A protein and the small-molecule ligand that binds it are described below.
Small molecule (SMILES): Nc1ncccc1CO

Binding-site contacts:
Ligand atom C2 contacts residue ASN210 of chain 1.B at 3.6 Å.
Ligand atom C5 contacts residue GLU214 of chain 1.B at 3.9 Å.
Ligand atom N contacts residue LYS129 of chain 1.B at 3.5 Å.
Ligand atom N contacts residue VAL125 of chain 1.B at 3.6 Å.
Ligand atom C3 contacts residue GLU214 of chain 1.B at 3.8 Å.
Ligand atom C3 contacts residue LYS129 of chain 1.B at 3.2 Å.
Ligand atom C4 contacts residue LYS129 of chain 1.B at 3.8 Å.
Ligand atom O contacts residue LYS129 of chain 1.B at 3.5 Å.
Ligand atom C4 contacts residue ILE130 of chain 1.B at 3.8 Å (hydrophobic).
Ligand atom N1 contacts residue GLN126 of chain 1.B at 4.1 Å.
Ligand atom C3 contacts residue ASN210 of chain 1.B at 4.0 Å.
Ligand atom C contacts residue PHE217 of chain 1.B at 4.0 Å (hydrophobic).
Ligand atom C contacts residue LYS129 of chain 1.B at 3.8 Å.
Ligand atom C3 contacts residue GLY213 of chain 1.B at 3.7 Å.
Ligand atom C1 contacts residue GLU214 of chain 1.B at 3.7 Å.
Ligand atom N contacts residue GLN126 of chain 1.B at 3.1 Å (h-bond).
Ligand atom C4 contacts residue VAL125 of chain 1.B at 3.8 Å (hydrophobic).
Ligand atom C4 contacts residue GLN126 of chain 1.B at 3.7 Å.
Ligand atom C contacts residue GLU214 of chain 1.B at 4.0 Å.
Ligand atom C3 contacts residue GLN126 of chain 1.B at 4.0 Å.
Ligand atom C5 contacts residue ASN210 of chain 1.B at 2.7 Å.
Ligand atom N contacts residue PHE124 of chain 1.B at 3.8 Å.
Ligand atom N1 contacts residue LYS129 of chain 1.B at 3.5 Å.
Ligand atom C2 contacts residue LYS129 of chain 1.B at 3.3 Å.
Ligand atom C3 contacts residue PHE124 of chain 1.B at 3.9 Å (hydrophobic).
Ligand atom C4 contacts residue PHE217 of chain 1.B at 4.0 Å (hydrophobic).
Ligand atom C2 contacts residue GLY213 of chain 1.B at 3.9 Å.
Ligand atom C5 contacts residue LYS129 of chain 1.B at 3.9 Å.
Ligand atom C contacts residue ILE130 of chain 1.B at 3.9 Å (hydrophobic).
Ligand atom C2 contacts residue GLU214 of chain 1.B at 3.5 Å.
Ligand atom C1 contacts residue GLY213 of chain 1.B at 4.1 Å.
Ligand atom C contacts residue ILE133 of chain 1.B at 3.3 Å (hydrophobic).
Ligand atom C4 contacts residue GLY213 of chain 1.B at 3.9 Å.
Ligand atom N1 contacts residue ASN210 of chain 1.B at 3.7 Å.
Ligand atom N1 contacts residue GLY213 of chain 1.B at 3.6 Å.
Ligand atom N contacts residue GLY213 of chain 1.B at 3.8 Å.
Ligand atom C1 contacts residue LYS129 of chain 1.B at 3.6 Å.
Ligand atom C1 contacts residue ILE133 of chain 1.B at 3.2 Å (hydrophobic).
Ligand atom O contacts residue ASN210 of chain 1.B at 3.9 Å.
Ligand atom N1 contacts residue PHE124 of chain 1.B at 3.2 Å (h-bond).

Sequence of chain 1.B:
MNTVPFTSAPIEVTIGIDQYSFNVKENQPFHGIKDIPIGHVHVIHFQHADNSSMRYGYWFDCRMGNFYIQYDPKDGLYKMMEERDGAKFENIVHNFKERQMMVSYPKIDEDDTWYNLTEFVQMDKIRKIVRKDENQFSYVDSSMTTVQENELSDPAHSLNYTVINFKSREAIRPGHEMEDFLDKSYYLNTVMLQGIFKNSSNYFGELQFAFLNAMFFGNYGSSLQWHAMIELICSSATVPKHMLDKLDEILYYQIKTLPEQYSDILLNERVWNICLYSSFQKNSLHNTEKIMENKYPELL